Binding-site contacts:
Ligand atom O6 contacts residue PHE79 of chain 1.F at 3.9 Å.
Ligand atom O3 contacts residue THR73 of chain 1.F at 3.3 Å (h-bond).
Ligand atom C4 contacts residue GLU74 of chain 1.F at 4.1 Å.
Ligand atom O4 contacts residue TYR132 of chain 1.D at 4.0 Å.
Ligand atom C6 contacts residue ASP72 of chain 1.F at 3.3 Å.
Ligand atom C4 contacts residue ASN115 of chain 1.D at 4.2 Å.
Ligand atom C8 contacts residue SER30 of chain 1.F at 4.1 Å.
Ligand atom C2 contacts residue THR73 of chain 1.F at 3.9 Å.
Ligand atom O6 contacts residue GLU74 of chain 1.F at 4.0 Å.
Ligand atom C8 contacts residue LYS130 of chain 1.D at 3.6 Å.
Ligand atom C6 contacts residue ASP72 of chain 1.F at 3.9 Å.
Ligand atom O6 contacts residue THR73 of chain 1.F at 4.0 Å.
Ligand atom O7 contacts residue ASN115 of chain 1.D at 3.0 Å (h-bond).
Ligand atom O4 contacts residue ARG75 of chain 1.F at 3.0 Å (salt-bridge).
Ligand atom C5 contacts residue ASN115 of chain 1.D at 3.6 Å.
Ligand atom C7 contacts residue ASN115 of chain 1.D at 3.2 Å.
Ligand atom C8 contacts residue ASP287 of chain 1.D at 4.2 Å.
Ligand atom C7 contacts residue THR73 of chain 1.F at 3.6 Å.
Ligand atom C6 contacts residue PHE79 of chain 1.F at 4.2 Å (hydrophobic).
Ligand atom C2 contacts residue ASN115 of chain 1.D at 2.5 Å.
Ligand atom C7 contacts residue TYR132 of chain 1.D at 4.1 Å (hydrophobic).
Ligand atom O4 contacts residue GLU74 of chain 1.F at 3.7 Å.
Ligand atom C1 contacts residue TYR132 of chain 1.D at 4.0 Å (hydrophobic).
Ligand atom O6 contacts residue ASP72 of chain 1.F at 4.0 Å.
Ligand atom C6 contacts residue GLU74 of chain 1.F at 3.7 Å.
Ligand atom C5 contacts residue TYR132 of chain 1.D at 3.9 Å (hydrophobic).
Ligand atom C3 contacts residue ASN115 of chain 1.D at 3.8 Å.
Ligand atom O3 contacts residue PHE53 of chain 1.F at 3.8 Å.
Ligand atom O5 contacts residue ASN115 of chain 1.D at 2.3 Å (h-bond).
Ligand atom O7 contacts residue TYR132 of chain 1.D at 3.7 Å.
Ligand atom C5 contacts residue GLU74 of chain 1.F at 3.3 Å.
Ligand atom C4 contacts residue TYR132 of chain 1.D at 4.2 Å (hydrophobic).
Ligand atom C3 contacts residue TYR132 of chain 1.D at 3.8 Å (hydrophobic).
Ligand atom C6 contacts residue THR73 of chain 1.F at 4.0 Å.
Ligand atom N2 contacts residue ASN115 of chain 1.D at 2.9 Å (h-bond).
Ligand atom N2 contacts residue THR73 of chain 1.F at 3.9 Å.
Ligand atom C1 contacts residue ASN115 of chain 1.D at 1.4 Å.
Ligand atom O7 contacts residue THR73 of chain 1.F at 3.3 Å.
Ligand atom C8 contacts residue TYR132 of chain 1.D at 4.2 Å (hydrophobic).
Ligand atom N2 contacts residue TYR132 of chain 1.D at 4.1 Å.

Sequence of chain 1.F:
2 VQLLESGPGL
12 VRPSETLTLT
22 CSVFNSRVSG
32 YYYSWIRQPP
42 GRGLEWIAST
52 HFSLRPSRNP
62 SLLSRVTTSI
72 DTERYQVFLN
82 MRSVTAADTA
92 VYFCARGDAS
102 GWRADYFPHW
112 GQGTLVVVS

Sequence of chain 1.D:
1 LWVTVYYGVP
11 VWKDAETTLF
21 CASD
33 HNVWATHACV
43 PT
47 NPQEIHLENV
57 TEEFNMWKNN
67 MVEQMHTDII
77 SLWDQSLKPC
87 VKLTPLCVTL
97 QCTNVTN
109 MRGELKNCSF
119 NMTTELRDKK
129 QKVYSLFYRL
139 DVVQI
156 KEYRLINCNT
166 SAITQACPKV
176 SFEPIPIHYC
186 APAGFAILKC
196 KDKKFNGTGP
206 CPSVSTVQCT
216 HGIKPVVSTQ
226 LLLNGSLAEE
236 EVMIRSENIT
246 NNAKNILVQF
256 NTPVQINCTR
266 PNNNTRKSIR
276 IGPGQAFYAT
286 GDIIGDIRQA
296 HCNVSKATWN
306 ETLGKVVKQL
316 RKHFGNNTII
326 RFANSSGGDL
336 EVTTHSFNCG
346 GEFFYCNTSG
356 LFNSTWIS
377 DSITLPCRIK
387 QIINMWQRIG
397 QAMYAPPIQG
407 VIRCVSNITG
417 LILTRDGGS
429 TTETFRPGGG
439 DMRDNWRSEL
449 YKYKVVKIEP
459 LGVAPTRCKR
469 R

A protein and the small-molecule ligand that binds it are described below.
Small molecule (SMILES): CC(=O)N[C@H]1[C@H](O[C@H]2[C@H](O)[C@@H](NC(C)=O)CO[C@@H]2CO)O[C@H](CO)[C@@H](O[C@@H]2O[C@H](CO)[C@@H](O)[C@H](O[C@H]3O[C@H](CO)[C@@H](O)[C@H](O)[C@@H]3O)[C@@H]2O)[C@@H]1O